The small molecule below binds the protein below.
Small molecule (SMILES): CC(=O)N[C@@H]1[C@@H](O)[C@H](O)[C@@H](CO)O[C@H]1O

Sequence of chain 1.C:
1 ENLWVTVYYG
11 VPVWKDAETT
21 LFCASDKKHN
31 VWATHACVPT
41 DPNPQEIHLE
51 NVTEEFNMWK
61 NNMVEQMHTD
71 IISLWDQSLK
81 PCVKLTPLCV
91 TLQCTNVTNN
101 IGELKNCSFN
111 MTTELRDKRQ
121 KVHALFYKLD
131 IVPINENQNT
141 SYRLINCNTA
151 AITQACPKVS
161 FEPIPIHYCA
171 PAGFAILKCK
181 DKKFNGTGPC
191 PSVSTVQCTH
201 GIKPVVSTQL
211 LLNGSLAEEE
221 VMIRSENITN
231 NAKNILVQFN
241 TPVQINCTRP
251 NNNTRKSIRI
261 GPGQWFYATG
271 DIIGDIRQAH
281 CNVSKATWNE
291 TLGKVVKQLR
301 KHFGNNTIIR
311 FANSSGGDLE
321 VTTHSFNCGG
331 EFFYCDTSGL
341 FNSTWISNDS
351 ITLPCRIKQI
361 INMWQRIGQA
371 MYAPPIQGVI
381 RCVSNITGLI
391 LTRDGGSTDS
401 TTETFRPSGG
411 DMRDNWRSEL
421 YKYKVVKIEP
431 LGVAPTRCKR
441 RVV

Sequence of chain 1.F:
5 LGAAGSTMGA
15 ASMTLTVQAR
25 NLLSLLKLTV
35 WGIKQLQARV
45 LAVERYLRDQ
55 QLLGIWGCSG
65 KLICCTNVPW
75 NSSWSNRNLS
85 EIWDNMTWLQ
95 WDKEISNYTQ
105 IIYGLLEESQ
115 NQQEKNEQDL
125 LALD

Binding-site contacts:
Ligand atom O3 contacts residue SER10 of chain 1.F at 4.4 Å.
Ligand atom C1 contacts residue ASN51 of chain 1.C at 1.5 Å.
Ligand atom C2 contacts residue ASN51 of chain 1.C at 2.6 Å.
Ligand atom C7 contacts residue ASN51 of chain 1.C at 4.1 Å.
Ligand atom N2 contacts residue ASN51 of chain 1.C at 3.1 Å (h-bond).
Ligand atom C5 contacts residue ASN51 of chain 1.C at 3.7 Å.
Ligand atom O7 contacts residue SER10 of chain 1.F at 3.7 Å.
Ligand atom C4 contacts residue ASN51 of chain 1.C at 4.3 Å.
Ligand atom O7 contacts residue GLU50 of chain 1.C at 3.7 Å.
Ligand atom C3 contacts residue ASN51 of chain 1.C at 3.9 Å.
Ligand atom O5 contacts residue ASN51 of chain 1.C at 2.4 Å (h-bond).
Ligand atom C7 contacts residue GLU50 of chain 1.C at 4.2 Å.
Ligand atom C8 contacts residue GLU50 of chain 1.C at 3.7 Å.